A protein and the small-molecule ligand that binds it are described below.
Small molecule (SMILES): CC(C)C[C@H](NC(=O)[C@@H](O)[C@H](N)Cc1ccccc1)C(=O)O

Sequence of chain 1.H:
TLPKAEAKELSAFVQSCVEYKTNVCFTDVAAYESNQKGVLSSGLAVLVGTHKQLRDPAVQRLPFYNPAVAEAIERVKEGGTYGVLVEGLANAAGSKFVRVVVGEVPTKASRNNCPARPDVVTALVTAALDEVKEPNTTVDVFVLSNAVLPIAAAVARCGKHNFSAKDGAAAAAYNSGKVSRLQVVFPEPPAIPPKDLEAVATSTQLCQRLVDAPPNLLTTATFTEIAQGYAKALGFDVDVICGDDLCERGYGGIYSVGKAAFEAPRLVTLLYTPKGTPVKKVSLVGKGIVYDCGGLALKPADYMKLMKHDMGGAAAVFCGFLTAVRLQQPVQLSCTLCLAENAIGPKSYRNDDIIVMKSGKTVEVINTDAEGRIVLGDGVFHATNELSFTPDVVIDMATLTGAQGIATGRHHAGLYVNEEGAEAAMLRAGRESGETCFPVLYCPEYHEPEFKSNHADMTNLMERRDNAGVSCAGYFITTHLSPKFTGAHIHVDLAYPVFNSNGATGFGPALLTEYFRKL

Binding-site contacts:
Ligand atom O2 contacts residue ASP371 of chain 1.H at 3.0 Å (salt-bridge).
Ligand atom C6 contacts residue LEU402 of chain 1.H at 3.4 Å (hydrophobic).
Ligand atom C16 contacts residue LEU463 of chain 1.H at 3.5 Å (hydrophobic).
Ligand atom C2 contacts residue BCT1 of chain 1.AB at 3.4 Å.
Ligand atom O2 contacts residue MN1 of chain 1.YA at 2.0 Å.
Ligand atom C2 contacts residue MN1 of chain 1.YA at 2.9 Å.
Ligand atom C1 contacts residue MN1 of chain 1.YA at 3.0 Å.
Ligand atom C1 contacts residue MN1 of chain 1.XA at 3.8 Å.
Ligand atom O3 contacts residue ASP294 of chain 1.H at 3.2 Å (salt-bridge).
Ligand atom C10 contacts residue MET309 of chain 1.H at 3.7 Å (hydrophobic).
Ligand atom C2 contacts residue ASP294 of chain 1.H at 3.3 Å.
Ligand atom O4 contacts residue THR403 of chain 1.H at 3.6 Å.
Ligand atom C6 contacts residue THR401 of chain 1.H at 3.4 Å.
Ligand atom O3 contacts residue LYS301 of chain 1.H at 2.8 Å (salt-bridge).
Ligand atom N2 contacts residue ASP294 of chain 1.H at 3.1 Å (salt-bridge).
Ligand atom O2 contacts residue LYS289 of chain 1.H at 3.0 Å (salt-bridge).
Ligand atom N2 contacts residue THR401 of chain 1.H at 3.3 Å (h-bond).
Ligand atom N2 contacts residue MN1 of chain 1.YA at 2.0 Å.
Ligand atom O2 contacts residue ASP294 of chain 1.H at 2.3 Å (salt-bridge).
Ligand atom C3 contacts residue LYS301 of chain 1.H at 3.7 Å.
Ligand atom O2 contacts residue GLU373 of chain 1.H at 2.7 Å (salt-bridge).
Ligand atom O2 contacts residue BCT1 of chain 1.AB at 3.0 Å (h-bond).
Ligand atom C2 contacts residue MN1 of chain 1.XA at 2.9 Å.
Ligand atom C1 contacts residue ASP294 of chain 1.H at 3.5 Å.
Ligand atom C12 contacts residue GLY404 of chain 1.H at 3.6 Å.
Ligand atom C3 contacts residue ASP371 of chain 1.H at 3.1 Å.
Ligand atom C15 contacts residue ASP371 of chain 1.H at 3.8 Å.
Ligand atom O4 contacts residue GLY404 of chain 1.H at 2.9 Å (h-bond).
Ligand atom N2 contacts residue ASP312 of chain 1.H at 2.7 Å (salt-bridge).
Ligand atom O3 contacts residue MN1 of chain 1.XA at 2.0 Å.
Ligand atom O2 contacts residue MN1 of chain 1.XA at 2.0 Å.
Ligand atom N1 contacts residue BCT1 of chain 1.AB at 3.6 Å (h-bond).
Ligand atom C1 contacts residue LYS289 of chain 1.H at 3.8 Å.
Ligand atom N2 contacts residue LYS289 of chain 1.H at 2.8 Å (salt-bridge).
Ligand atom C9 contacts residue MET309 of chain 1.H at 3.7 Å (hydrophobic).
Ligand atom C2 contacts residue ASP371 of chain 1.H at 3.6 Å.
Ligand atom O3 contacts residue ASP371 of chain 1.H at 2.5 Å (salt-bridge).
Ligand atom C2 contacts residue LYS289 of chain 1.H at 3.6 Å.
Ligand atom C2 contacts residue LEU402 of chain 1.H at 3.4 Å (hydrophobic).
Ligand atom C3 contacts residue MN1 of chain 1.XA at 2.7 Å.